Sequence of chain 1.D:
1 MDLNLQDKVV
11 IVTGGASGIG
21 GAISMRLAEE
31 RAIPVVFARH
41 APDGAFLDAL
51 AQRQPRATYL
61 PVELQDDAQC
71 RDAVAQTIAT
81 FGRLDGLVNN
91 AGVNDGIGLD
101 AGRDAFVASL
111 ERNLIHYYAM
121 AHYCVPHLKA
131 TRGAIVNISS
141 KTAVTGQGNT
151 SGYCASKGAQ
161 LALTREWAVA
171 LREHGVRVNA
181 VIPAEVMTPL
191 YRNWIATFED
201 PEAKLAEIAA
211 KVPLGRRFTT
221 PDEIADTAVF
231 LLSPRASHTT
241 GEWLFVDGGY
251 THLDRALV

Binding-site contacts:
Ligand atom O3 contacts residue GLU185 of chain 1.D at 2.7 Å (salt-bridge).
Ligand atom O2 contacts residue NAP1 of chain 1.T at 3.8 Å.
Ligand atom O4 contacts residue ASN94 of chain 1.D at 3.0 Å (h-bond).
Ligand atom C5 contacts residue NAP1 of chain 1.T at 4.0 Å.
Ligand atom C2 contacts residue ALA184 of chain 1.D at 3.5 Å (hydrophobic).
Ligand atom C6 contacts residue TRP194 of chain 1.D at 3.6 Å (hydrophobic).
Ligand atom C3 contacts residue TYR191 of chain 1.D at 3.8 Å (hydrophobic).
Ligand atom O3 contacts residue GLN147 of chain 1.D at 3.1 Å (h-bond).
Ligand atom C1 contacts residue ALA184 of chain 1.D at 4.0 Å (hydrophobic).
Ligand atom O2 contacts residue LYS141 of chain 1.D at 2.9 Å (salt-bridge).
Ligand atom C3 contacts residue ALA184 of chain 1.D at 3.4 Å (hydrophobic).
Ligand atom C2 contacts residue SER140 of chain 1.D at 4.0 Å.
Ligand atom C2 contacts residue LYS141 of chain 1.D at 3.6 Å.
Ligand atom O3 contacts residue LYS141 of chain 1.D at 2.9 Å (salt-bridge).
Ligand atom C3 contacts residue GLN147 of chain 1.D at 3.8 Å.
Ligand atom C6 contacts residue ASN94 of chain 1.D at 3.9 Å.
Ligand atom O4 contacts residue TRP194 of chain 1.D at 3.2 Å.
Ligand atom C4 contacts residue GLN147 of chain 1.D at 3.9 Å.
Ligand atom C2 contacts residue THR142 of chain 1.D at 4.0 Å.
Ligand atom C4 contacts residue TRP194 of chain 1.D at 3.8 Å (hydrophobic).
Ligand atom O1 contacts residue NAP1 of chain 1.T at 3.3 Å.
Ligand atom O5 contacts residue TYR153 of chain 1.D at 3.8 Å.
Ligand atom C1 contacts residue NAP1 of chain 1.T at 3.3 Å.
Ligand atom C4 contacts residue TYR191 of chain 1.D at 3.6 Å (hydrophobic).
Ligand atom O5 contacts residue ASN94 of chain 1.D at 3.3 Å (h-bond).
Ligand atom O1 contacts residue SER140 of chain 1.D at 2.7 Å (h-bond).
Ligand atom O2 contacts residue ALA184 of chain 1.D at 2.8 Å (h-bond).
Ligand atom C2 contacts residue GLN147 of chain 1.D at 3.8 Å.
Ligand atom C3 contacts residue LYS141 of chain 1.D at 3.7 Å.
Ligand atom C5 contacts residue ASN94 of chain 1.D at 3.9 Å.
Ligand atom C3 contacts residue GLU185 of chain 1.D at 3.4 Å.
Ligand atom C4 contacts residue ASN94 of chain 1.D at 4.0 Å.
Ligand atom O1 contacts residue TYR153 of chain 1.D at 2.6 Å (h-bond).
Ligand atom O2 contacts residue THR142 of chain 1.D at 3.8 Å.
Ligand atom C1 contacts residue SER140 of chain 1.D at 3.8 Å.
Ligand atom O4 contacts residue GLN147 of chain 1.D at 3.0 Å (h-bond).
Ligand atom O2 contacts residue SER140 of chain 1.D at 3.5 Å (h-bond).
Ligand atom O2 contacts residue GLU185 of chain 1.D at 4.0 Å.
Ligand atom C1 contacts residue TYR153 of chain 1.D at 3.6 Å (hydrophobic).
Ligand atom O3 contacts residue ALA184 of chain 1.D at 3.8 Å.

This small molecule binds to this protein.
Small molecule (SMILES): C[C@@H]1O[C@H](O)[C@@H](O)[C@H](O)[C@@H]1O